Binding-site contacts:
Ligand atom C5 contacts residue TYR145 of chain 1.H at 4.4 Å (hydrophobic).
Ligand atom C9 contacts residue TYR145 of chain 1.H at 4.2 Å (hydrophobic).
Ligand atom C6 contacts residue LYS142 of chain 1.H at 4.2 Å.
Ligand atom C3 contacts residue ASP1 of chain 1.G at 4.4 Å.
Ligand atom C16 contacts residue TYR145 of chain 1.H at 4.2 Å (hydrophobic).
Ligand atom C13 contacts residue LYS149 of chain 1.H at 4.1 Å.
Ligand atom C8 contacts residue GLU146 of chain 1.H at 3.9 Å.
Ligand atom O1 contacts residue LYS149 of chain 1.H at 3.4 Å.
Ligand atom C10 contacts residue TYR145 of chain 1.H at 4.4 Å (hydrophobic).
Ligand atom C6 contacts residue TYR145 of chain 1.H at 4.2 Å (hydrophobic).
Ligand atom C15 contacts residue TYR145 of chain 1.H at 3.8 Å (hydrophobic).
Ligand atom C14 contacts residue LYS149 of chain 1.H at 4.1 Å.
Ligand atom O1 contacts residue TYR145 of chain 1.H at 4.3 Å.
Ligand atom C8 contacts residue TYR145 of chain 1.H at 3.9 Å (hydrophobic).
Ligand atom O3 contacts residue GLU146 of chain 1.H at 3.8 Å.
Ligand atom C14 contacts residue TYR145 of chain 1.H at 4.1 Å (hydrophobic).
Ligand atom C7 contacts residue LYS142 of chain 1.H at 3.9 Å.
Ligand atom C7 contacts residue GLU146 of chain 1.H at 4.3 Å.
Ligand atom C7 contacts residue TYR145 of chain 1.H at 3.9 Å (hydrophobic).

Sequence of chain 1.G:
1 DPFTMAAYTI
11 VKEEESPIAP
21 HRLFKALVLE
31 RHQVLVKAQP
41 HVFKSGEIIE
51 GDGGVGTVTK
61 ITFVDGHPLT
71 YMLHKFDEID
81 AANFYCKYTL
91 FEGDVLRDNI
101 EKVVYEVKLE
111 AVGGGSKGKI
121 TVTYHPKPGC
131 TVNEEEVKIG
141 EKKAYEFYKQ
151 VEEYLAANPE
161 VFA

Sequence of chain 1.H:
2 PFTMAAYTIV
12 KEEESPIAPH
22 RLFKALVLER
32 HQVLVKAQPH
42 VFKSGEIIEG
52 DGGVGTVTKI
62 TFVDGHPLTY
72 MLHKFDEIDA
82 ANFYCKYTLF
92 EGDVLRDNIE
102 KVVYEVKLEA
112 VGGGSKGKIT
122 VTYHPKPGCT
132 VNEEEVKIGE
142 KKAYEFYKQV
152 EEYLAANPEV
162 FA

The protein below binds the small molecule below.
Small molecule (SMILES): O=S(=O)(O)c1cccc2cccc(Nc3ccccc3)c12